Sequence of chain 1.M:
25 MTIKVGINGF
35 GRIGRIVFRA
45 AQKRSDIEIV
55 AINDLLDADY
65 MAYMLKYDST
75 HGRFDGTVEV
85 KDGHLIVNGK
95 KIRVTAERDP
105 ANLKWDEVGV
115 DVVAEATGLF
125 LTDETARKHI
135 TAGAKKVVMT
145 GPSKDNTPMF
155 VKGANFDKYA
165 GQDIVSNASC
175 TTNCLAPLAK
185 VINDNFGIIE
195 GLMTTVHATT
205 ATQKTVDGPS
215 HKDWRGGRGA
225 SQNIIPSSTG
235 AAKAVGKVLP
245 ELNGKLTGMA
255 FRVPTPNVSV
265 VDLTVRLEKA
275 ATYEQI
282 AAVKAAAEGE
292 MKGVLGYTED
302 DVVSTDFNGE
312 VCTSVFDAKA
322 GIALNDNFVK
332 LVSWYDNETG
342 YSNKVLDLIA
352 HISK

Binding-site contacts:
Ligand atom O1P contacts residue HIS215 of chain 1.M at 3.8 Å.
Ligand atom O3P contacts residue LYS216 of chain 1.M at 4.1 Å.
Ligand atom O2P contacts residue TRP218 of chain 1.M at 4.0 Å.
Ligand atom O1P contacts residue TRP218 of chain 1.M at 3.3 Å (h-bond).
Ligand atom O1 contacts residue TRP218 of chain 1.M at 4.1 Å.

The small molecule below binds the protein below.
Small molecule (SMILES): CC(=O)OP(=O)(O)O